Sequence of chain 1.A:
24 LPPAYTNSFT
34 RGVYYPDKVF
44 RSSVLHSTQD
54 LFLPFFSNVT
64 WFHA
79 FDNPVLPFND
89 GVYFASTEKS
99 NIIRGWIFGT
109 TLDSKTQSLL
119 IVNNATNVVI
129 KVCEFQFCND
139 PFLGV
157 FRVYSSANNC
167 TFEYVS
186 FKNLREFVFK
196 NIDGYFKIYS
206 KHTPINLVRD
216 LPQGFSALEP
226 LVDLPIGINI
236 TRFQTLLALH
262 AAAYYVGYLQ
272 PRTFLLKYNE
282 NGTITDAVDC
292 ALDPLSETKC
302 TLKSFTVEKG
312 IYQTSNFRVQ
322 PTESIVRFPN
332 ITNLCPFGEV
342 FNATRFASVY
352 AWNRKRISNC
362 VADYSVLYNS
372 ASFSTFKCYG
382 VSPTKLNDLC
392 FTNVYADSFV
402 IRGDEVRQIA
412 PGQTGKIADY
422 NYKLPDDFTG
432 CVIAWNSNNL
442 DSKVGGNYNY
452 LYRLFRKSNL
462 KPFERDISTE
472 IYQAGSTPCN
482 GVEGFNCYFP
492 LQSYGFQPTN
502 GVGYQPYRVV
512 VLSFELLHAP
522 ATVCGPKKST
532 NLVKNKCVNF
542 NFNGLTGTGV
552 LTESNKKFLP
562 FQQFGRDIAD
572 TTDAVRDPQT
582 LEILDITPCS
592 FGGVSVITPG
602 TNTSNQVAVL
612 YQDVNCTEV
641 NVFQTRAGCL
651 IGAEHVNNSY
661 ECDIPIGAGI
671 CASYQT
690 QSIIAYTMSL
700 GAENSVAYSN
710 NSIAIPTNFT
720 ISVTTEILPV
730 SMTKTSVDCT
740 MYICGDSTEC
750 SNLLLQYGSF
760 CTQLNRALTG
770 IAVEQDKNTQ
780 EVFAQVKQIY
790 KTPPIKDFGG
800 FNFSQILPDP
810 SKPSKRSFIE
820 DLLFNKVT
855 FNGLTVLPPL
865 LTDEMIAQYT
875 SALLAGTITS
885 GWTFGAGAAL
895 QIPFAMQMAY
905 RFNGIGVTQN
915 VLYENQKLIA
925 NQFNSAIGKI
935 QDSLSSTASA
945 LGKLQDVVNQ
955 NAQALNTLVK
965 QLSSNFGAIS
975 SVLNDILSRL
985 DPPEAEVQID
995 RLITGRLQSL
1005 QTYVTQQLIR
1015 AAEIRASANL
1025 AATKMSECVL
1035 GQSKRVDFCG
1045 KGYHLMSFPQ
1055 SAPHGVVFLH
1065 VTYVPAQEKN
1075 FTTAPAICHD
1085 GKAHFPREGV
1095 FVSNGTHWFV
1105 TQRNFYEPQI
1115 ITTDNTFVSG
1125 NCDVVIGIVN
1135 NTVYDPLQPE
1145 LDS

Binding-site contacts:
Ligand atom O7 contacts residue ASN616 of chain 1.A at 3.5 Å (h-bond).
Ligand atom C8 contacts residue ASN616 of chain 1.A at 4.2 Å.
Ligand atom C4 contacts residue ASN616 of chain 1.A at 4.2 Å.
Ligand atom C2 contacts residue ASN616 of chain 1.A at 2.5 Å.
Ligand atom N2 contacts residue ASN616 of chain 1.A at 2.9 Å (h-bond).
Ligand atom C6 contacts residue THR618 of chain 1.A at 4.3 Å.
Ligand atom C1 contacts residue ASN616 of chain 1.A at 1.4 Å.
Ligand atom C5 contacts residue ASN616 of chain 1.A at 3.7 Å.
Ligand atom C5 contacts residue THR618 of chain 1.A at 4.2 Å.
Ligand atom C7 contacts residue ASN616 of chain 1.A at 3.4 Å.
Ligand atom O5 contacts residue ASN616 of chain 1.A at 2.4 Å (h-bond).
Ligand atom C3 contacts residue ASN616 of chain 1.A at 3.8 Å.
Ligand atom C1 contacts residue THR618 of chain 1.A at 4.0 Å.
Ligand atom O5 contacts residue THR618 of chain 1.A at 3.5 Å.

The small molecule below binds the protein below.
Small molecule (SMILES): CC(=O)N[C@@H]1[C@@H](O)[C@H](O)[C@@H](CO)O[C@H]1O